Sequence of chain 1.A:
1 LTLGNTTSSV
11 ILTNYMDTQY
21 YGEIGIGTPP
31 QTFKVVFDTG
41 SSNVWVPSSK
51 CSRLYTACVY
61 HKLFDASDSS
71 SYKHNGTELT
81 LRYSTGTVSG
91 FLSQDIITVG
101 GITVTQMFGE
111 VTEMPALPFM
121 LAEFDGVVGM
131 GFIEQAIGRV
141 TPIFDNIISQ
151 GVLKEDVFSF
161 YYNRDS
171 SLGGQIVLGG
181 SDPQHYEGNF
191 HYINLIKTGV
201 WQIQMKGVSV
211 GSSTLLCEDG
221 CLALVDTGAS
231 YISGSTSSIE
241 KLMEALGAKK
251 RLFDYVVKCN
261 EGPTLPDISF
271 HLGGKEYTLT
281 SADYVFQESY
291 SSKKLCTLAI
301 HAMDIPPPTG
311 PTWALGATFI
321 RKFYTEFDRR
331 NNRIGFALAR

Binding-site contacts:
Ligand atom N2 contacts residue ASN75 of chain 1.A at 2.9 Å (h-bond).
Ligand atom N2 contacts residue THR77 of chain 1.A at 4.0 Å.
Ligand atom C2 contacts residue ASN75 of chain 1.A at 2.5 Å.
Ligand atom C1 contacts residue ASN75 of chain 1.A at 1.5 Å.
Ligand atom C5 contacts residue ASN75 of chain 1.A at 3.7 Å.
Ligand atom C4 contacts residue ASN75 of chain 1.A at 4.2 Å.
Ligand atom O7 contacts residue ASN75 of chain 1.A at 3.4 Å.
Ligand atom C1 contacts residue THR77 of chain 1.A at 4.4 Å.
Ligand atom C7 contacts residue ASN75 of chain 1.A at 3.5 Å.
Ligand atom O5 contacts residue ASN75 of chain 1.A at 2.4 Å (h-bond).
Ligand atom O7 contacts residue HIS74 of chain 1.A at 4.0 Å.
Ligand atom C8 contacts residue ASN75 of chain 1.A at 4.2 Å.
Ligand atom C3 contacts residue ASN75 of chain 1.A at 3.8 Å.

The small molecule below binds the protein below.
Small molecule (SMILES): CC(=O)N[C@@H]1[C@@H](O)[C@H](O)[C@@H](CO)O[C@H]1O